Binding-site contacts:
Ligand atom C8 contacts residue GLN81 of chain 37.G at 3.2 Å.
Ligand atom C5 contacts residue ASN72 of chain 37.G at 3.7 Å.
Ligand atom O7 contacts residue ASN72 of chain 37.G at 3.3 Å (h-bond).
Ligand atom C6 contacts residue THR74 of chain 37.G at 3.7 Å.
Ligand atom O5 contacts residue ASN72 of chain 37.G at 2.4 Å (h-bond).
Ligand atom N2 contacts residue ASN72 of chain 37.G at 3.2 Å (h-bond).
Ligand atom C1 contacts residue ASN72 of chain 37.G at 1.5 Å.
Ligand atom N2 contacts residue GLN81 of chain 37.G at 4.3 Å.
Ligand atom C7 contacts residue GLN81 of chain 37.G at 3.8 Å.
Ligand atom C3 contacts residue ASN72 of chain 37.G at 4.0 Å.
Ligand atom O5 contacts residue THR74 of chain 37.G at 4.0 Å.
Ligand atom C2 contacts residue ASN72 of chain 37.G at 2.6 Å.
Ligand atom C7 contacts residue ASN72 of chain 37.G at 3.5 Å.
Ligand atom C5 contacts residue THR74 of chain 37.G at 3.9 Å.
Ligand atom C1 contacts residue ALA79 of chain 37.G at 4.3 Å (hydrophobic).
Ligand atom O7 contacts residue GLN81 of chain 37.G at 3.9 Å.
Ligand atom C4 contacts residue ASN72 of chain 37.G at 4.3 Å.

This protein binds this small molecule.
Small molecule (SMILES): CC(=O)N[C@@H]1[C@@H](O)[C@H](O)[C@@H](CO)O[C@H]1O

Sequence of chain 37.G:
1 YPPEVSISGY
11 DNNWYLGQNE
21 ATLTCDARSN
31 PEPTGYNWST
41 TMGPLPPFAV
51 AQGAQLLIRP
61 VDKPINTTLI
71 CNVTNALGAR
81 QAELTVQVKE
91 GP